Binding-site contacts:
Ligand atom S8 contacts residue ARG93 of chain 1.A at 3.8 Å.
Ligand atom C14 contacts residue GLN94 of chain 1.A at 3.9 Å.
Ligand atom C13 contacts residue HIS96 of chain 1.A at 4.0 Å.
Ligand atom C20 contacts residue PHE133 of chain 1.A at 3.5 Å (hydrophobic).
Ligand atom C21 contacts residue LEU206 of chain 1.A at 3.8 Å (hydrophobic).
Ligand atom F16 contacts residue ARG93 of chain 1.A at 3.1 Å.
Ligand atom C13 contacts residue ACT1 of chain 1.G at 3.2 Å.
Ligand atom C13 contacts residue VAL202 of chain 1.A at 3.5 Å (hydrophobic).
Ligand atom C21 contacts residue ALA137 of chain 1.A at 3.8 Å (hydrophobic).
Ligand atom F17 contacts residue PHE133 of chain 1.A at 3.8 Å.
Ligand atom C14 contacts residue VAL202 of chain 1.A at 3.4 Å (hydrophobic).
Ligand atom F18 contacts residue LEU200 of chain 1.A at 3.8 Å.
Ligand atom O9 contacts residue VAL134 of chain 1.A at 3.8 Å.
Ligand atom C5 contacts residue PHE133 of chain 1.A at 4.0 Å (hydrophobic).
Ligand atom N11 contacts residue PHE133 of chain 1.A at 3.8 Å.
Ligand atom S12 contacts residue LEU200 of chain 1.A at 4.1 Å.
Ligand atom O9 contacts residue PHE133 of chain 1.A at 3.5 Å.
Ligand atom C1 contacts residue GLN94 of chain 1.A at 3.4 Å.
Ligand atom C22 contacts residue HIS138 of chain 1.A at 3.9 Å.
Ligand atom C4 contacts residue PHE133 of chain 1.A at 3.6 Å (hydrophobic).
Ligand atom S12 contacts residue GLN94 of chain 1.A at 3.9 Å.
Ligand atom C25 contacts residue PRO204 of chain 1.A at 4.1 Å (hydrophobic).
Ligand atom C22 contacts residue ALA137 of chain 1.A at 3.8 Å (hydrophobic).
Ligand atom C23 contacts residue HIS138 of chain 1.A at 3.7 Å.
Ligand atom F16 contacts residue GLN94 of chain 1.A at 3.3 Å.
Ligand atom O15 contacts residue HIS96 of chain 1.A at 3.5 Å.
Ligand atom C6 contacts residue PHE133 of chain 1.A at 3.6 Å (hydrophobic).
Ligand atom N11 contacts residue ARG93 of chain 1.A at 2.5 Å (salt-bridge).
Ligand atom C2 contacts residue GLN94 of chain 1.A at 3.5 Å.
Ligand atom C6 contacts residue GLN94 of chain 1.A at 3.9 Å.
Ligand atom F16 contacts residue PHE133 of chain 1.A at 3.8 Å.
Ligand atom S12 contacts residue ACT1 of chain 1.G at 4.0 Å.
Ligand atom F17 contacts residue VAL123 of chain 1.A at 3.5 Å.
Ligand atom C2 contacts residue PHE133 of chain 1.A at 3.3 Å (hydrophobic).
Ligand atom C1 contacts residue PHE133 of chain 1.A at 3.4 Å (hydrophobic).
Ligand atom F17 contacts residue GLN94 of chain 1.A at 3.0 Å.
Ligand atom C3 contacts residue PHE133 of chain 1.A at 3.2 Å (hydrophobic).
Ligand atom S8 contacts residue PHE133 of chain 1.A at 3.8 Å.
Ligand atom C22 contacts residue VAL134 of chain 1.A at 4.0 Å (hydrophobic).
Ligand atom O15 contacts residue GLN94 of chain 1.A at 3.0 Å (h-bond).

This protein binds this small molecule.
Small molecule (SMILES): NS(=O)(=O)c1c(F)c(F)c(SCCO)c(F)c1NC1CCCCCCC1

Sequence of chain 1.A:
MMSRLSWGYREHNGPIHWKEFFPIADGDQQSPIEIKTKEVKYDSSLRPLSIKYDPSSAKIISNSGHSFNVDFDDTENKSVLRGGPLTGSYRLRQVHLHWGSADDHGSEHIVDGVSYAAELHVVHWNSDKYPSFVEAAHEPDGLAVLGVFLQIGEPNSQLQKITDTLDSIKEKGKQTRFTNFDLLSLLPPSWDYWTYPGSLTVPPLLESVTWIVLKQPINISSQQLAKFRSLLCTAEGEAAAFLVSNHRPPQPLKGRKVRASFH